The protein below binds the small molecule below.
Small molecule (SMILES): CC(=O)N[C@@H]1[C@@H](O)[C@H](O)[C@@H](CO)O[C@H]1O

Sequence of chain 35.B:
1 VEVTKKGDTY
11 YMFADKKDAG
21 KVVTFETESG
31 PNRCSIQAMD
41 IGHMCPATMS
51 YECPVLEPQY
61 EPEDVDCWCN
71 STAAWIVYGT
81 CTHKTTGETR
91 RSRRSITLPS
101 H

Binding-site contacts:
Ligand atom O7 contacts residue SER71 of chain 35.B at 4.4 Å.
Ligand atom C8 contacts residue ASN70 of chain 35.B at 3.9 Å.
Ligand atom O6 contacts residue ARG33 of chain 35.B at 3.0 Å (salt-bridge).
Ligand atom O3 contacts residue PRO31 of chain 35.B at 4.2 Å.
Ligand atom N2 contacts residue PRO31 of chain 35.B at 2.8 Å (h-bond).
Ligand atom C5 contacts residue ARG33 of chain 35.B at 3.9 Å.
Ligand atom C5 contacts residue ASN70 of chain 35.B at 3.7 Å.
Ligand atom C2 contacts residue ASN70 of chain 35.B at 2.5 Å.
Ligand atom N2 contacts residue ASN70 of chain 35.B at 2.9 Å (h-bond).
Ligand atom C1 contacts residue ASN70 of chain 35.B at 1.4 Å.
Ligand atom O7 contacts residue PRO31 of chain 35.B at 3.0 Å (h-bond).
Ligand atom C7 contacts residue PRO31 of chain 35.B at 3.2 Å (hydrophobic).
Ligand atom C7 contacts residue ASN70 of chain 35.B at 3.4 Å.
Ligand atom C2 contacts residue PRO31 of chain 35.B at 4.0 Å (hydrophobic).
Ligand atom C3 contacts residue PRO31 of chain 35.B at 4.1 Å (hydrophobic).
Ligand atom C4 contacts residue ASN70 of chain 35.B at 4.2 Å.
Ligand atom O5 contacts residue ARG33 of chain 35.B at 4.3 Å.
Ligand atom C3 contacts residue ASN70 of chain 35.B at 3.8 Å.
Ligand atom C1 contacts residue ARG33 of chain 35.B at 4.1 Å.
Ligand atom O7 contacts residue ASN70 of chain 35.B at 3.5 Å (h-bond).
Ligand atom N2 contacts residue ASN32 of chain 35.B at 4.2 Å.
Ligand atom O5 contacts residue ASN70 of chain 35.B at 2.4 Å (h-bond).
Ligand atom C6 contacts residue ARG33 of chain 35.B at 3.7 Å.